Sequence of chain 3.A:
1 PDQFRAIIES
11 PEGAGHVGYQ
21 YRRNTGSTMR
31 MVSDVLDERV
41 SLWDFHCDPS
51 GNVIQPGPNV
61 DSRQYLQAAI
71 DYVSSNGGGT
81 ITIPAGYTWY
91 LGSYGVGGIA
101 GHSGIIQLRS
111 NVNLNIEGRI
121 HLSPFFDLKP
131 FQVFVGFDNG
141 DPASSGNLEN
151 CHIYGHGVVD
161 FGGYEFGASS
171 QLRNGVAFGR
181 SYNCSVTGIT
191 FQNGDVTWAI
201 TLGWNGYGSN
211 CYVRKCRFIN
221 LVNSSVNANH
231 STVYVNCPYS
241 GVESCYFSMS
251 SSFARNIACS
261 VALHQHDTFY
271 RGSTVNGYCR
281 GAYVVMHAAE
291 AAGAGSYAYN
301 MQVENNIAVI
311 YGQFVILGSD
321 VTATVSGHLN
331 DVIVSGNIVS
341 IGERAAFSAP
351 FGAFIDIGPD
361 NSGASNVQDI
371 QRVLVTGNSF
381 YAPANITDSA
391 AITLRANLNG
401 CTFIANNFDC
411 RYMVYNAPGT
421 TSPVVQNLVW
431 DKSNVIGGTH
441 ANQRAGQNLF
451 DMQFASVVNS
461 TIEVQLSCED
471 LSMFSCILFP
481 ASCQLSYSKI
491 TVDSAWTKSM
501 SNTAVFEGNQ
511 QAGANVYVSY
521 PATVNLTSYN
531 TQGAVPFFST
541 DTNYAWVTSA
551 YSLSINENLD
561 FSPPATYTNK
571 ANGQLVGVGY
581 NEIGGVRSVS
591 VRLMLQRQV

Binding-site contacts:
Ligand atom C8 contacts residue TRP198 of chain 3.A at 3.7 Å (hydrophobic).
Ligand atom O3 contacts residue ASN205 of chain 3.A at 2.7 Å (h-bond).
Ligand atom O2 contacts residue NA1 of chain 3.J at 2.5 Å (h-bond).
Ligand atom O3 contacts residue GLY101 of chain 3.A at 3.6 Å (h-bond).
Ligand atom O6 contacts residue HIS264 of chain 3.A at 2.9 Å (h-bond).
Ligand atom C6 contacts residue TYR283 of chain 3.A at 3.6 Å (hydrophobic).
Ligand atom C8 contacts residue ASN229 of chain 3.A at 3.6 Å.
Ligand atom O4 contacts residue HIS102 of chain 3.A at 2.7 Å (h-bond).
Ligand atom O3 contacts residue NA1 of chain 3.J at 2.4 Å (h-bond).
Ligand atom C3 contacts residue ASN205 of chain 3.A at 3.4 Å.
Ligand atom O6 contacts residue TRP198 of chain 3.A at 3.3 Å.
Ligand atom C2 contacts residue GLU290 of chain 3.A at 3.5 Å.
Ligand atom O4 contacts residue GLN132 of chain 3.A at 3.1 Å (h-bond).
Ligand atom N2 contacts residue ASN229 of chain 3.A at 3.3 Å (h-bond).
Ligand atom O3 contacts residue TRP204 of chain 3.A at 3.5 Å (h-bond).
Ligand atom O4 contacts residue HIS287 of chain 3.A at 2.6 Å (h-bond).
Ligand atom O6 contacts residue THR197 of chain 3.A at 3.4 Å.
Ligand atom O5 contacts residue TYR283 of chain 3.A at 3.4 Å.
Ligand atom C8 contacts residue SER231 of chain 3.A at 3.6 Å.
Ligand atom O1 contacts residue ASN229 of chain 3.A at 3.1 Å (h-bond).
Ligand atom C3 contacts residue GLU290 of chain 3.A at 3.5 Å.
Ligand atom O6 contacts residue LEU172 of chain 3.A at 3.4 Å.
Ligand atom C3 contacts residue NA1 of chain 3.J at 3.4 Å.
Ligand atom O4 contacts residue ASN236 of chain 3.A at 2.7 Å (h-bond).
Ligand atom C2 contacts residue NA1 of chain 3.J at 3.4 Å.
Ligand atom O5 contacts residue TRP198 of chain 3.A at 3.5 Å.
Ligand atom C3 contacts residue ASN236 of chain 3.A at 3.4 Å.
Ligand atom C5 contacts residue TYR234 of chain 3.A at 3.6 Å (hydrophobic).
Ligand atom C1 contacts residue GLU290 of chain 3.A at 3.7 Å.
Ligand atom N2 contacts residue GLU290 of chain 3.A at 2.9 Å (salt-bridge).
Ligand atom O2 contacts residue GLU290 of chain 3.A at 3.6 Å (salt-bridge).
Ligand atom O6 contacts residue TYR283 of chain 3.A at 3.1 Å.
Ligand atom O2 contacts residue TYR234 of chain 3.A at 2.8 Å (h-bond).
Ligand atom C1 contacts residue TYR234 of chain 3.A at 3.6 Å (hydrophobic).
Ligand atom C4 contacts residue HIS287 of chain 3.A at 3.5 Å.
Ligand atom C4 contacts residue HIS102 of chain 3.A at 3.4 Å.
Ligand atom C4 contacts residue ASN236 of chain 3.A at 3.6 Å.
Ligand atom O7 contacts residue TRP198 of chain 3.A at 2.9 Å (h-bond).
Ligand atom O4 contacts residue ASN361 of chain 3.A at 2.8 Å (h-bond).
Ligand atom O7 contacts residue TYR234 of chain 3.A at 3.1 Å.

A protein and the small-molecule ligand that binds it are described below.
Small molecule (SMILES): CC(=O)N[C@@H]1[C@@H](O[C@H]2O[C@H](CO)[C@H](O[C@H]3O[C@H](CO[C@@H]4O[C@@H](C)[C@H](O)[C@@H](O)[C@H]4O)[C@@H](O)[C@H](O)[C@H]3O)[C@H](O[C@@H]3O[C@H](CO)[C@@H](O)[C@H](O)[C@H]3NC(C)=O)[C@H]2O)[C@H](O)[C@@H](CO)O[C@@H]1O